Sequence of chain 2.A:
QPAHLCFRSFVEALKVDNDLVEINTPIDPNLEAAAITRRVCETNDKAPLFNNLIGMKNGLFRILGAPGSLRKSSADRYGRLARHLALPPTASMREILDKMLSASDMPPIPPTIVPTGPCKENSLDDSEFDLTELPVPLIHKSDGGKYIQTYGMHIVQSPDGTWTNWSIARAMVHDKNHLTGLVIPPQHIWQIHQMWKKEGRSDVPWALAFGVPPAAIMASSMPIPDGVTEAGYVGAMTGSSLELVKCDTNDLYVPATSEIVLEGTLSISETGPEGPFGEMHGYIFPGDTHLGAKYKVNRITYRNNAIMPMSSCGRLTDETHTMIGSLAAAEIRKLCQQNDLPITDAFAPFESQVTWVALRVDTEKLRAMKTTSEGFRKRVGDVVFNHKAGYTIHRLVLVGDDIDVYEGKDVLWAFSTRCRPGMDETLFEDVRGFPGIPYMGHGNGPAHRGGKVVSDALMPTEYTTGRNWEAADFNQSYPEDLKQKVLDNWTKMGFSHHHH

Binding-site contacts:
Ligand atom C5 contacts residue PRO438 of chain 2.A at 4.4 Å (hydrophobic).
Ligand atom C4 contacts residue LEU185 of chain 2.A at 4.4 Å (hydrophobic).
Ligand atom C4 contacts residue JQZ1 of chain 2.B at 4.0 Å.
Ligand atom O1 contacts residue PRO438 of chain 2.A at 4.0 Å.
Ligand atom C1 contacts residue LEU185 of chain 2.A at 3.8 Å (hydrophobic).
Ligand atom O contacts residue ILE187 of chain 2.A at 3.9 Å.
Ligand atom C5 contacts residue LEU185 of chain 2.A at 4.3 Å (hydrophobic).
Ligand atom C7 contacts residue ILE187 of chain 2.A at 3.6 Å (hydrophobic).
Ligand atom C7 contacts residue HIS451 of chain 2.A at 4.4 Å.
Ligand atom C4 contacts residue PHE437 of chain 2.A at 3.6 Å (hydrophobic).
Ligand atom C3 contacts residue JQZ1 of chain 2.B at 3.6 Å.
Ligand atom C5 contacts residue GLY439 of chain 2.A at 4.1 Å.
Ligand atom C3 contacts residue LEU185 of chain 2.A at 4.3 Å (hydrophobic).
Ligand atom C6 contacts residue ILE187 of chain 2.A at 3.4 Å (hydrophobic).
Ligand atom O contacts residue HIS451 of chain 2.A at 3.4 Å.
Ligand atom O1 contacts residue HIS451 of chain 2.A at 3.2 Å.
Ligand atom C2 contacts residue LEU185 of chain 2.A at 4.1 Å (hydrophobic).
Ligand atom C2 contacts residue JQZ1 of chain 2.B at 4.3 Å.
Ligand atom C1 contacts residue GLY439 of chain 2.A at 4.4 Å.
Ligand atom C6 contacts residue PRO438 of chain 2.A at 4.0 Å (hydrophobic).
Ligand atom C2 contacts residue ARG173 of chain 2.A at 3.5 Å.
Ligand atom C1 contacts residue ARG173 of chain 2.A at 3.5 Å.
Ligand atom C5 contacts residue ILE187 of chain 2.A at 3.8 Å (hydrophobic).
Ligand atom C8 contacts residue HIS451 of chain 2.A at 3.4 Å.
Ligand atom O1 contacts residue ILE187 of chain 2.A at 3.8 Å.
Ligand atom C4 contacts residue GLY439 of chain 2.A at 3.7 Å.
Ligand atom C contacts residue LEU185 of chain 2.A at 3.9 Å (hydrophobic).
Ligand atom C8 contacts residue ILE187 of chain 2.A at 3.5 Å (hydrophobic).
Ligand atom C3 contacts residue PHE437 of chain 2.A at 3.6 Å (hydrophobic).
Ligand atom C3 contacts residue GLY439 of chain 2.A at 3.5 Å.
Ligand atom C4 contacts residue ILE187 of chain 2.A at 3.7 Å (hydrophobic).
Ligand atom O1 contacts residue PRO188 of chain 2.A at 4.3 Å.
Ligand atom C7 contacts residue PRO438 of chain 2.A at 3.7 Å (hydrophobic).
Ligand atom C4 contacts residue TYR394 of chain 2.A at 4.4 Å (hydrophobic).
Ligand atom C2 contacts residue GLY439 of chain 2.A at 3.9 Å.
Ligand atom C8 contacts residue PRO438 of chain 2.A at 4.0 Å (hydrophobic).

This protein binds this small molecule.
Small molecule (SMILES): O=C(O)C#Cc1ccccc1